Binding-site contacts:
Ligand atom O3 contacts residue ARG37 of chain 1.B at 4.0 Å.
Ligand atom C5 contacts residue ASN67 of chain 1.B at 3.6 Å.
Ligand atom C7 contacts residue ASN67 of chain 1.B at 3.5 Å.
Ligand atom C1 contacts residue ASN67 of chain 1.B at 1.4 Å.
Ligand atom C2 contacts residue ASN67 of chain 1.B at 2.4 Å.
Ligand atom C4 contacts residue ASN67 of chain 1.B at 4.2 Å.
Ligand atom C8 contacts residue LEU39 of chain 1.B at 4.0 Å (hydrophobic).
Ligand atom O7 contacts residue ARG37 of chain 1.B at 4.1 Å.
Ligand atom C8 contacts residue GLY123 of chain 1.B at 3.4 Å.
Ligand atom O3 contacts residue LEU39 of chain 1.B at 3.9 Å.
Ligand atom C3 contacts residue ASN67 of chain 1.B at 3.8 Å.
Ligand atom C8 contacts residue GLU124 of chain 1.B at 3.5 Å.
Ligand atom N2 contacts residue ASN67 of chain 1.B at 2.9 Å (h-bond).
Ligand atom O7 contacts residue LEU39 of chain 1.B at 4.4 Å.
Ligand atom O7 contacts residue GLU122 of chain 1.B at 4.5 Å.
Ligand atom C8 contacts residue VAL41 of chain 1.B at 4.1 Å (hydrophobic).
Ligand atom O5 contacts residue ASN67 of chain 1.B at 2.3 Å (h-bond).
Ligand atom C7 contacts residue LEU39 of chain 1.B at 4.1 Å (hydrophobic).
Ligand atom O7 contacts residue ASN67 of chain 1.B at 3.7 Å.

Sequence of chain 1.B:
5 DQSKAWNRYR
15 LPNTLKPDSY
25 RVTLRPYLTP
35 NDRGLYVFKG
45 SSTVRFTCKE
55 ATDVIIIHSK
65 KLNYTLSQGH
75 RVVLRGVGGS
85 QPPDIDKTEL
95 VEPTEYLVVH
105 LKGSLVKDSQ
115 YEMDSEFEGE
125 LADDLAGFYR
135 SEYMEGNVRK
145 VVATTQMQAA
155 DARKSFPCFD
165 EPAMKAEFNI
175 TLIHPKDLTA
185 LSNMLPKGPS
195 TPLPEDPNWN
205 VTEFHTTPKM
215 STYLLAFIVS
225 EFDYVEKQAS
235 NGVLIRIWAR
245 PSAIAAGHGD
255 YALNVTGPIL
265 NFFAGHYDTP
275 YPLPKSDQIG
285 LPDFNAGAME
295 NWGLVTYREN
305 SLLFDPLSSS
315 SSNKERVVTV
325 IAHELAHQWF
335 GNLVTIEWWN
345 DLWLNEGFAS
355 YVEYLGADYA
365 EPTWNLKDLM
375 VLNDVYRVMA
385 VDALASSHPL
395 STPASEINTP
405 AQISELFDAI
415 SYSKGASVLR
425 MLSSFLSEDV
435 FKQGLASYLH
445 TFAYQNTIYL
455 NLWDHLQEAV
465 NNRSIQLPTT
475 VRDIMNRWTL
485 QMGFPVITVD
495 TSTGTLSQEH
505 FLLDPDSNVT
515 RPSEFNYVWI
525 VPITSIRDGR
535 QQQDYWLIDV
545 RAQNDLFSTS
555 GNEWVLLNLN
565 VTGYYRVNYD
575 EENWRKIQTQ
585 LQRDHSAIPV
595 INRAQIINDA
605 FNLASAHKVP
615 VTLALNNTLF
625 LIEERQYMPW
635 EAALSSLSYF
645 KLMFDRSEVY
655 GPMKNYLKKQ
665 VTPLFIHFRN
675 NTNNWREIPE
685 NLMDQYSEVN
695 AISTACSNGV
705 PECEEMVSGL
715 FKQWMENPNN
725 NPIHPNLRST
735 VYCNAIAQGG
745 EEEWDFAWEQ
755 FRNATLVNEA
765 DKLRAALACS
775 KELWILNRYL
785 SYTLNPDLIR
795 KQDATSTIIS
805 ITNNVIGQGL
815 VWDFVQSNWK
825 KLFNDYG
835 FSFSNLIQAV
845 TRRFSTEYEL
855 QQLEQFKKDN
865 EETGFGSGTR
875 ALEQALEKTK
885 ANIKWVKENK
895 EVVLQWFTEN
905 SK

This small molecule binds to this protein.
Small molecule (SMILES): CC(=O)N[C@@H]1[C@@H](O)[C@H](O)[C@@H](CO)O[C@H]1O